Sequence of chain 53.C:
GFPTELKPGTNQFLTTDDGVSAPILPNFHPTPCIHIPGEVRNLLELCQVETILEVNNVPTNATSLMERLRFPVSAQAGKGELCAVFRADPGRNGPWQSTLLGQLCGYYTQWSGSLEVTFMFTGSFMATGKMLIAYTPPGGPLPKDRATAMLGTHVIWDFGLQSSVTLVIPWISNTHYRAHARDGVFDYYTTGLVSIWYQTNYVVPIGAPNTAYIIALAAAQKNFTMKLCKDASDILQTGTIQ

Binding-site contacts:
Ligand atom C5 contacts residue TRP203 of chain 52.A at 3.8 Å (hydrophobic).
Ligand atom N1 contacts residue THR114 of chain 52.A at 4.0 Å.
Ligand atom N6 contacts residue PHE155 of chain 52.A at 3.8 Å.
Ligand atom C17 contacts residue PHE135 of chain 52.A at 3.9 Å (hydrophobic).
Ligand atom O1 contacts residue MET195 of chain 52.A at 3.2 Å.
Ligand atom C13 contacts residue PHE135 of chain 52.A at 3.4 Å (hydrophobic).
Ligand atom C8 contacts residue TYR201 of chain 52.A at 3.3 Å (hydrophobic).
Ligand atom C22 contacts residue VAL179 of chain 52.A at 3.4 Å (hydrophobic).
Ligand atom C7 contacts residue ASN228 of chain 52.A at 3.8 Å.
Ligand atom C13 contacts residue MET195 of chain 52.A at 3.9 Å (hydrophobic).
Ligand atom O2 contacts residue PHE137 of chain 52.A at 4.0 Å.
Ligand atom O3 contacts residue ASP112 of chain 52.A at 3.6 Å.
Ligand atom C19 contacts residue VAL192 of chain 52.A at 3.4 Å (hydrophobic).
Ligand atom C7 contacts residue TYR201 of chain 52.A at 3.8 Å (hydrophobic).
Ligand atom C2 contacts residue ASP112 of chain 52.A at 2.8 Å.
Ligand atom N5 contacts residue PHE233 of chain 52.A at 3.2 Å.
Ligand atom C14 contacts residue PHE155 of chain 52.A at 3.9 Å (hydrophobic).
Ligand atom C15 contacts residue MET195 of chain 52.A at 3.8 Å (hydrophobic).
Ligand atom C18 contacts residue PHE155 of chain 52.A at 3.9 Å (hydrophobic).
Ligand atom C13 contacts residue ILE111 of chain 52.A at 4.0 Å (hydrophobic).
Ligand atom O3 contacts residue ILE113 of chain 52.A at 3.0 Å (h-bond).
Ligand atom N6 contacts residue ILE24 of chain 52.C at 3.9 Å.
Ligand atom N5 contacts residue PHE137 of chain 52.A at 3.5 Å.
Ligand atom C9 contacts residue ILE113 of chain 52.A at 3.7 Å (hydrophobic).
Ligand atom C2 contacts residue THR114 of chain 52.A at 3.6 Å.
Ligand atom N4 contacts residue TRP203 of chain 52.A at 3.6 Å (h-bond).
Ligand atom C3 contacts residue ASP112 of chain 52.A at 3.0 Å.
Ligand atom C4 contacts residue TRP203 of chain 52.A at 4.0 Å (hydrophobic).
Ligand atom C15 contacts residue VAL192 of chain 52.A at 3.2 Å (hydrophobic).
Ligand atom C16 contacts residue PHE135 of chain 52.A at 3.4 Å (hydrophobic).
Ligand atom C12 contacts residue MET195 of chain 52.A at 3.8 Å (hydrophobic).
Ligand atom C19 contacts residue ILE24 of chain 52.C at 3.5 Å (hydrophobic).
Ligand atom C16 contacts residue ILE111 of chain 52.A at 3.5 Å (hydrophobic).
Ligand atom N1 contacts residue ASP112 of chain 52.A at 3.9 Å.
Ligand atom C16 contacts residue PHE155 of chain 52.A at 3.9 Å (hydrophobic).
Ligand atom C14 contacts residue MET195 of chain 52.A at 3.9 Å (hydrophobic).
Ligand atom C17 contacts residue PHE155 of chain 52.A at 3.7 Å (hydrophobic).
Ligand atom O2 contacts residue PHE233 of chain 52.A at 3.0 Å.
Ligand atom N2 contacts residue TRP203 of chain 52.A at 3.9 Å.
Ligand atom C14 contacts residue PHE135 of chain 52.A at 3.7 Å (hydrophobic).

Sequence of chain 52.A:
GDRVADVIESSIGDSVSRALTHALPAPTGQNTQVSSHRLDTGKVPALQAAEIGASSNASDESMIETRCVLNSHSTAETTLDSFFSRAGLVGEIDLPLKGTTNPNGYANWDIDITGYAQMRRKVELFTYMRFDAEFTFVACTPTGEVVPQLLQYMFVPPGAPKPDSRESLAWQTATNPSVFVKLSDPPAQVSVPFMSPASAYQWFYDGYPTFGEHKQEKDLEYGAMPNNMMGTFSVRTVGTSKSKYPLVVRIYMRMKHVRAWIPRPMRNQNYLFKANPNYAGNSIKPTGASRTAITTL

A small-molecule ligand and the protein it binds are described below.
Small molecule (SMILES): Cc1nc(-c2ccc(OCCCCCN3CCN(c4ccnc(N)c4)C3=O)cc2)no1

Sequence of chain 52.C:
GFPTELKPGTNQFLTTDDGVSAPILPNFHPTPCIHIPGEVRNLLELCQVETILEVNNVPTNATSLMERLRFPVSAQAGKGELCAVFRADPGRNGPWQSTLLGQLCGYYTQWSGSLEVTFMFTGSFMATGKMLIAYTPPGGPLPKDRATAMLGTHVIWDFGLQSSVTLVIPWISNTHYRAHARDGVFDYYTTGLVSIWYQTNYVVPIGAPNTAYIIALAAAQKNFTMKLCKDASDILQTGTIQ